Binding-site contacts:
Ligand atom C8 contacts residue ARG222 of chain 2.A at 3.8 Å.
Ligand atom C6 contacts residue GLY140 of chain 2.A at 3.6 Å.
Ligand atom C3 contacts residue ASN136 of chain 2.A at 3.8 Å.
Ligand atom C5 contacts residue GLY140 of chain 2.A at 3.7 Å.
Ligand atom C5 contacts residue ASN136 of chain 2.A at 3.6 Å.
Ligand atom C3 contacts residue LYS133 of chain 2.A at 4.4 Å.
Ligand atom C2 contacts residue LYS133 of chain 2.A at 3.6 Å.
Ligand atom C2 contacts residue ASN136 of chain 2.A at 2.4 Å.
Ligand atom C7 contacts residue ASN136 of chain 2.A at 3.8 Å.
Ligand atom O5 contacts residue ASN136 of chain 2.A at 2.3 Å (h-bond).
Ligand atom C4 contacts residue ASN136 of chain 2.A at 4.2 Å.
Ligand atom O7 contacts residue ASN136 of chain 2.A at 4.1 Å.
Ligand atom O7 contacts residue LYS133 of chain 2.A at 3.0 Å (salt-bridge).
Ligand atom C5 contacts residue LYS133 of chain 2.A at 3.9 Å.
Ligand atom C1 contacts residue ASN136 of chain 2.A at 1.4 Å.
Ligand atom C1 contacts residue LYS133 of chain 2.A at 3.2 Å.
Ligand atom N2 contacts residue ASN136 of chain 2.A at 3.0 Å (h-bond).
Ligand atom O5 contacts residue GLY140 of chain 2.A at 4.2 Å.
Ligand atom C6 contacts residue LYS133 of chain 2.A at 4.4 Å.
Ligand atom C6 contacts residue GLY141 of chain 2.A at 4.1 Å.
Ligand atom C8 contacts residue ALA134 of chain 2.A at 4.0 Å (hydrophobic).
Ligand atom C8 contacts residue LYS133 of chain 2.A at 3.6 Å.
Ligand atom N2 contacts residue LYS133 of chain 2.A at 2.8 Å (salt-bridge).
Ligand atom C7 contacts residue LYS133 of chain 2.A at 3.6 Å.

Sequence of chain 2.A:
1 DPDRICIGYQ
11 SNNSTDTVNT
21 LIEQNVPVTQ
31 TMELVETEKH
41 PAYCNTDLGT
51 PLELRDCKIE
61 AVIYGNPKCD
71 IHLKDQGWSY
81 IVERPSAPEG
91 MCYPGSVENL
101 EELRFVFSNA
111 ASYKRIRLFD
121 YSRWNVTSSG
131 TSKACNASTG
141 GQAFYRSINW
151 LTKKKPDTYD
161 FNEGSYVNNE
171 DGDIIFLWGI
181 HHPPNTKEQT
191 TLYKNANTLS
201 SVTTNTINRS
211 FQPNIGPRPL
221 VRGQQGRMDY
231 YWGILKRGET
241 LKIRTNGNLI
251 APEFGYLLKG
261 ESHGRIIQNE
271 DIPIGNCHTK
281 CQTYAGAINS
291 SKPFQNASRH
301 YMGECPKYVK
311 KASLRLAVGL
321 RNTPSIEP

This small molecule binds to this protein.
Small molecule (SMILES): CC(=O)N[C@H]1[C@H](O[C@H]2[C@H](O)[C@@H](NC(C)=O)CO[C@@H]2CO[C@@H]2O[C@@H](C)[C@@H](O)[C@@H](O)[C@@H]2O)O[C@H](CO)[C@@H](O[C@@H]2O[C@H](CO[C@H]3O[C@H](CO)[C@@H](O)[C@H](O)[C@@H]3O)[C@@H](O)[C@H](O[C@H]3O[C@H](CO)[C@@H](O)[C@H](O)[C@@H]3O)[C@@H]2O)[C@@H]1O